Sequence of chain 1.A:
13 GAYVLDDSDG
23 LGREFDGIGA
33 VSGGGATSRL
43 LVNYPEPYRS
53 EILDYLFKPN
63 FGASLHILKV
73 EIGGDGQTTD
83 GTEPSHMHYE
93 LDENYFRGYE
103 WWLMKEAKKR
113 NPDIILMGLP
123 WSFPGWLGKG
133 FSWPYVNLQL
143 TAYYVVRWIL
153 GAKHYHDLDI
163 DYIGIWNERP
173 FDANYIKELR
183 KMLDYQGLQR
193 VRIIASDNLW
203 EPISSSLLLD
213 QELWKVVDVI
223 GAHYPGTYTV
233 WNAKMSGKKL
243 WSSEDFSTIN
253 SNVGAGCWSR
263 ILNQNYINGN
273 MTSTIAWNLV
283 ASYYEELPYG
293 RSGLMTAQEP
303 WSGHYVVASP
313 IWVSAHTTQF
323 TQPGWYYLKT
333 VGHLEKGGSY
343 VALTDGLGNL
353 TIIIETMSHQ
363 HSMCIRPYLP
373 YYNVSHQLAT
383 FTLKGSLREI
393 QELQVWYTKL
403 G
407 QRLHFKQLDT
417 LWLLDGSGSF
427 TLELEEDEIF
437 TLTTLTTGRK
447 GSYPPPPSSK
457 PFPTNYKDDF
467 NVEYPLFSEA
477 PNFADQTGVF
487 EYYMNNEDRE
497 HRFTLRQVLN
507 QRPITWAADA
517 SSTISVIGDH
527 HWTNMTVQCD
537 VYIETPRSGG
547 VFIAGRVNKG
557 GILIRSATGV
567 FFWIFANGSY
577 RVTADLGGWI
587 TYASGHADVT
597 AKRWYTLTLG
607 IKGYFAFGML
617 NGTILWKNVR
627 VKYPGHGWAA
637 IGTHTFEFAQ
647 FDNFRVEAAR

Binding-site contacts:
Ligand atom O6 contacts residue ILE269 of chain 1.A at 2.8 Å (h-bond).
Ligand atom N2 contacts residue LYS236 of chain 1.A at 4.5 Å.
Ligand atom C7 contacts residue ASN272 of chain 1.A at 3.5 Å.
Ligand atom C4 contacts residue ASN272 of chain 1.A at 4.2 Å.
Ligand atom O5 contacts residue LYS236 of chain 1.A at 4.4 Å.
Ligand atom O6 contacts residue ASN270 of chain 1.A at 4.1 Å.
Ligand atom C5 contacts residue ASN272 of chain 1.A at 3.6 Å.
Ligand atom C5 contacts residue LYS236 of chain 1.A at 4.3 Å.
Ligand atom C8 contacts residue ARG25 of chain 1.A at 3.4 Å.
Ligand atom C2 contacts residue ASN272 of chain 1.A at 2.4 Å.
Ligand atom C1 contacts residue LYS236 of chain 1.A at 4.1 Å.
Ligand atom O7 contacts residue ARG25 of chain 1.A at 3.3 Å (salt-bridge).
Ligand atom O7 contacts residue ASN272 of chain 1.A at 4.4 Å.
Ligand atom C3 contacts residue ASN272 of chain 1.A at 3.8 Å.
Ligand atom C8 contacts residue ASN272 of chain 1.A at 3.5 Å.
Ligand atom C1 contacts residue ASN272 of chain 1.A at 1.4 Å.
Ligand atom N2 contacts residue ASN272 of chain 1.A at 3.0 Å (h-bond).
Ligand atom C7 contacts residue ARG25 of chain 1.A at 3.8 Å.
Ligand atom O7 contacts residue LYS236 of chain 1.A at 4.3 Å.
Ligand atom O5 contacts residue ASN272 of chain 1.A at 2.3 Å (h-bond).
Ligand atom C6 contacts residue ILE269 of chain 1.A at 4.0 Å (hydrophobic).

The protein below binds the small molecule below.
Small molecule (SMILES): CC(=O)N[C@H]1[C@H](O[C@H]2[C@H](O)[C@@H](NC(C)=O)CO[C@@H]2CO)O[C@H](CO)[C@@H](O)[C@@H]1O